Sequence of chain 1.A:
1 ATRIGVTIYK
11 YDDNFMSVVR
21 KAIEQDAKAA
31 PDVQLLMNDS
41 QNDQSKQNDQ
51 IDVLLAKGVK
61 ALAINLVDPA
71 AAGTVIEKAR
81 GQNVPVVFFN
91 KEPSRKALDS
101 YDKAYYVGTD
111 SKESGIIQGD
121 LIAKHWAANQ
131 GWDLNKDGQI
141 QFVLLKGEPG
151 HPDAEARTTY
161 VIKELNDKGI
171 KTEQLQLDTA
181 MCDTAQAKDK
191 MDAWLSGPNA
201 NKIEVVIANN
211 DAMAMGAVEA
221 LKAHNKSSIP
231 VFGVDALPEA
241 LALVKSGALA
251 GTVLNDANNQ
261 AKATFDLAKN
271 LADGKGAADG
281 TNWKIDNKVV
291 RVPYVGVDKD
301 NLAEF

A small-molecule ligand and the protein it binds are described below.
Small molecule (SMILES): OC[C@H]1O[C@H](O)[C@H](O)[C@@H](O)[C@@H]1O

Binding-site contacts:
Ligand atom O3 contacts residue PHE15 of chain 1.A at 3.5 Å.
Ligand atom O5 contacts residue BGC1 of chain 1.E at 0.1 Å (h-bond).
Ligand atom O1 contacts residue ASP153 of chain 1.A at 2.7 Å (salt-bridge).
Ligand atom O6 contacts residue BGC1 of chain 1.E at 0.0 Å (h-bond).
Ligand atom O6 contacts residue HIS151 of chain 1.A at 2.8 Å (h-bond).
Ligand atom O3 contacts residue BGC1 of chain 1.E at 0.0 Å (h-bond).
Ligand atom O1 contacts residue HIS151 of chain 1.A at 3.6 Å.
Ligand atom C3 contacts residue ASN210 of chain 1.A at 3.7 Å.
Ligand atom O2 contacts residue ARG157 of chain 1.A at 2.8 Å (salt-bridge).
Ligand atom O4 contacts residue ASP13 of chain 1.A at 2.6 Å (salt-bridge).
Ligand atom O3 contacts residue ASP235 of chain 1.A at 2.6 Å (salt-bridge).
Ligand atom C4 contacts residue ASP13 of chain 1.A at 3.5 Å.
Ligand atom O5 contacts residue ASN90 of chain 1.A at 2.9 Å (h-bond).
Ligand atom O4 contacts residue BGC1 of chain 1.E at 0.0 Å (h-bond).
Ligand atom C1 contacts residue ASP153 of chain 1.A at 3.3 Å.
Ligand atom C4 contacts residue BGC1 of chain 1.E at 0.0 Å.
Ligand atom C6 contacts residue ASP13 of chain 1.A at 3.6 Å.
Ligand atom C1 contacts residue ASN90 of chain 1.A at 3.7 Å.
Ligand atom C5 contacts residue HIS151 of chain 1.A at 3.7 Å.
Ligand atom O2 contacts residue BGC1 of chain 1.E at 0.0 Å (h-bond).
Ligand atom O6 contacts residue ASN90 of chain 1.A at 2.7 Å (h-bond).
Ligand atom C1 contacts residue BGC1 of chain 1.E at 0.3 Å.
Ligand atom O2 contacts residue ASP235 of chain 1.A at 2.5 Å (salt-bridge).
Ligand atom O2 contacts residue ASN255 of chain 1.A at 3.3 Å (h-bond).
Ligand atom C3 contacts residue ASP235 of chain 1.A at 3.7 Å.
Ligand atom O1 contacts residue ARG157 of chain 1.A at 3.5 Å (salt-bridge).
Ligand atom C6 contacts residue BGC1 of chain 1.E at 0.0 Å.
Ligand atom C6 contacts residue ASN90 of chain 1.A at 3.5 Å.
Ligand atom C2 contacts residue BGC1 of chain 1.E at 0.1 Å.
Ligand atom C5 contacts residue BGC1 of chain 1.E at 0.0 Å.
Ligand atom O6 contacts residue LYS91 of chain 1.A at 3.6 Å.
Ligand atom C3 contacts residue BGC1 of chain 1.E at 0.0 Å.
Ligand atom O4 contacts residue YDM1 of chain 1.B at 3.4 Å.
Ligand atom C6 contacts residue HIS151 of chain 1.A at 3.8 Å.
Ligand atom C2 contacts residue ASN255 of chain 1.A at 3.7 Å.
Ligand atom C2 contacts residue ASP235 of chain 1.A at 3.4 Å.
Ligand atom O4 contacts residue ASN210 of chain 1.A at 3.7 Å.
Ligand atom O1 contacts residue BGC1 of chain 1.E at 1.2 Å.
Ligand atom O3 contacts residue ASN210 of chain 1.A at 3.0 Å (h-bond).
Ligand atom C6 contacts residue TYR9 of chain 1.A at 3.8 Å (hydrophobic).